Binding-site contacts:
Ligand atom CAA contacts residue PHE54 of chain 1.K at 3.5 Å (hydrophobic).
Ligand atom C2 contacts residue PRO83 of chain 1.K at 3.5 Å (hydrophobic).
Ligand atom C6 contacts residue ILE216 of chain 1.K at 4.2 Å (hydrophobic).
Ligand atom N1 contacts residue ALA101 of chain 1.K at 3.7 Å.
Ligand atom C2 contacts residue ILE102 of chain 1.K at 3.6 Å (hydrophobic).
Ligand atom CAE contacts residue ASP32 of chain 1.K at 3.7 Å.
Ligand atom CAF contacts residue ASP32 of chain 1.K at 3.2 Å.
Ligand atom C4 contacts residue PHE54 of chain 1.K at 3.6 Å (hydrophobic).
Ligand atom N3 contacts residue PHE54 of chain 1.K at 3.7 Å.
Ligand atom N3 contacts residue ILE216 of chain 1.K at 4.0 Å.
Ligand atom CAI contacts residue ILE206 of chain 1.K at 4.3 Å (hydrophobic).
Ligand atom N1 contacts residue PRO83 of chain 1.K at 4.4 Å.
Ligand atom NAW contacts residue ILE216 of chain 1.K at 4.0 Å.
Ligand atom N3 contacts residue PRO83 of chain 1.K at 4.1 Å.
Ligand atom CAC contacts residue LYS56 of chain 1.K at 4.3 Å.
Ligand atom CAG contacts residue THR106 of chain 1.K at 4.4 Å.
Ligand atom NAW contacts residue PHE54 of chain 1.K at 4.0 Å.
Ligand atom C2 contacts residue ILE216 of chain 1.K at 3.9 Å (hydrophobic).
Ligand atom N1 contacts residue PHE54 of chain 1.K at 4.1 Å.
Ligand atom C4 contacts residue ILE216 of chain 1.K at 4.1 Å (hydrophobic).
Ligand atom NAO contacts residue PHE54 of chain 1.K at 4.1 Å.
Ligand atom C2 contacts residue ALA101 of chain 1.K at 4.0 Å (hydrophobic).
Ligand atom N1 contacts residue ILE102 of chain 1.K at 2.8 Å (h-bond).
Ligand atom C5 contacts residue PHE54 of chain 1.K at 3.6 Å (hydrophobic).
Ligand atom CAR contacts residue ILE216 of chain 1.K at 3.8 Å (hydrophobic).
Ligand atom C6 contacts residue PHE54 of chain 1.K at 3.8 Å (hydrophobic).
Ligand atom C2 contacts residue THR100 of chain 1.K at 3.6 Å.
Ligand atom NAO contacts residue ILE216 of chain 1.K at 3.9 Å.
Ligand atom CAR contacts residue PHE54 of chain 1.K at 4.1 Å (hydrophobic).
Ligand atom C2 contacts residue PHE54 of chain 1.K at 4.0 Å (hydrophobic).
Ligand atom C5 contacts residue ILE216 of chain 1.K at 4.1 Å (hydrophobic).
Ligand atom C6 contacts residue ILE102 of chain 1.K at 3.6 Å (hydrophobic).
Ligand atom CAA contacts residue LYS56 of chain 1.K at 4.2 Å.
Ligand atom CAB contacts residue ILE41 of chain 1.K at 4.2 Å (hydrophobic).
Ligand atom N1 contacts residue ILE216 of chain 1.K at 4.0 Å.
Ligand atom CAQ contacts residue ILE216 of chain 1.K at 4.3 Å (hydrophobic).
Ligand atom CAC contacts residue ILE216 of chain 1.K at 4.3 Å (hydrophobic).
Ligand atom CAL contacts residue ASP32 of chain 1.K at 4.2 Å.
Ligand atom N1 contacts residue THR100 of chain 1.K at 4.2 Å.
Ligand atom NAD contacts residue ILE102 of chain 1.K at 2.7 Å (h-bond).

This small molecule binds to this protein.
Small molecule (SMILES): CC(C)(C)n1nc(-c2cccc3ccccc23)c2c(N)ncnc21

Sequence of chain 1.K:
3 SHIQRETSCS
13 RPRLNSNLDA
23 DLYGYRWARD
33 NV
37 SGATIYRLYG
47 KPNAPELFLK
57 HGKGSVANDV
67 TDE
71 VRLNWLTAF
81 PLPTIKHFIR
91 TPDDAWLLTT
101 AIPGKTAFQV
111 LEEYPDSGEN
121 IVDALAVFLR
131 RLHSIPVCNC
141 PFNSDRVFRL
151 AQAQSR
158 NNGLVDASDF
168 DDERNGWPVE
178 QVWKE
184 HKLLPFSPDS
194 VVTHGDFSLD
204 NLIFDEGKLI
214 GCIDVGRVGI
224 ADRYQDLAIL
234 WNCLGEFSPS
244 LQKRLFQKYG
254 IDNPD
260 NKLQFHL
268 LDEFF